Sequence of chain 1.A:
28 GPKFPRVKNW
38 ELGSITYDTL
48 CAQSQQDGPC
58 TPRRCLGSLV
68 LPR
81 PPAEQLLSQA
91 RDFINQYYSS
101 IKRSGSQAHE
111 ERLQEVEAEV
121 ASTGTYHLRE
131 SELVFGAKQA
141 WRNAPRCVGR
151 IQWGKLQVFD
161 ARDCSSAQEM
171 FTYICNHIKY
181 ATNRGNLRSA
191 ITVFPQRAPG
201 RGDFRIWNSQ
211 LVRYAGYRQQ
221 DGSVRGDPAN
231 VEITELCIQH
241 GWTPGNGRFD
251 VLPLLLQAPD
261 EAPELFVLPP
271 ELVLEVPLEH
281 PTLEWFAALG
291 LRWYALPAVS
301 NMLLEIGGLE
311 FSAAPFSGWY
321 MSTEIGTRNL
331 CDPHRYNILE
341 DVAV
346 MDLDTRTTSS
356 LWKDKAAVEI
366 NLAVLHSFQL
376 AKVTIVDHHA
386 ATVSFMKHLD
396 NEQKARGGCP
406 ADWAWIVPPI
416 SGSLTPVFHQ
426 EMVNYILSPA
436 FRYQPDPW

Sequence of chain 1.B:
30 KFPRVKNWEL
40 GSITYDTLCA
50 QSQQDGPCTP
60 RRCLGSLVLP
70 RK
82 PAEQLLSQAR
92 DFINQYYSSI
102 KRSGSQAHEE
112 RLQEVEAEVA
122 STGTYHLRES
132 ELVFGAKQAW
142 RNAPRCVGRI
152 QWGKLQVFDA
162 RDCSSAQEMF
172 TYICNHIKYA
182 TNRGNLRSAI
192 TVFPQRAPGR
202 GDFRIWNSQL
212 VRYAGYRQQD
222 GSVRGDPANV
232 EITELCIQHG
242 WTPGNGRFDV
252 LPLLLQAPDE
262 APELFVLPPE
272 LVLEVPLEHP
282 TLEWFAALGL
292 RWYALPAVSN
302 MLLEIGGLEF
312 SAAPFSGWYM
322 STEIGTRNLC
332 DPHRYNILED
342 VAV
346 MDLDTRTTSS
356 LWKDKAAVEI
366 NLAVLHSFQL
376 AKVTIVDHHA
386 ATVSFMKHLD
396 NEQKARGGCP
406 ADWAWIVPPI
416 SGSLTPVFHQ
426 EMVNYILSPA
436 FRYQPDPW

Binding-site contacts:
Ligand atom C14 contacts residue TRP410 of chain 1.B at 3.5 Å (hydrophobic).
Ligand atom C10 contacts residue GLU324 of chain 1.B at 3.5 Å.
Ligand atom N01 contacts residue GLU324 of chain 1.B at 2.7 Å (salt-bridge).
Ligand atom C02 contacts residue PRO297 of chain 1.B at 4.1 Å (hydrophobic).
Ligand atom N02 contacts residue PRO297 of chain 1.B at 3.8 Å.
Ligand atom C23 contacts residue TYR438 of chain 1.B at 3.5 Å (hydrophobic).
Ligand atom N02 contacts residue GLU324 of chain 1.B at 2.9 Å (salt-bridge).
Ligand atom C26 contacts residue GOL1 of chain 1.O at 3.5 Å.
Ligand atom N02 contacts residue TRP319 of chain 1.B at 2.9 Å (h-bond).
Ligand atom C04 contacts residue HEM1 of chain 1.J at 3.2 Å.
Ligand atom N28 contacts residue TRP37 of chain 1.A at 3.2 Å.
Ligand atom N02 contacts residue TYR320 of chain 1.B at 3.8 Å.
Ligand atom C03 contacts residue HEM1 of chain 1.J at 3.1 Å.
Ligand atom C08 contacts residue VAL299 of chain 1.B at 3.7 Å (hydrophobic).
Ligand atom C23 contacts residue LEU68 of chain 1.B at 3.6 Å (hydrophobic).
Ligand atom N02 contacts residue HEM1 of chain 1.J at 3.7 Å.
Ligand atom C11 contacts residue HEM1 of chain 1.J at 3.2 Å.
Ligand atom C02 contacts residue HEM1 of chain 1.J at 3.8 Å.
Ligand atom C07 contacts residue VAL299 of chain 1.B at 3.3 Å (hydrophobic).
Ligand atom C06 contacts residue HEM1 of chain 1.J at 3.5 Å.
Ligand atom C06 contacts residue VAL299 of chain 1.B at 3.5 Å (hydrophobic).
Ligand atom C02 contacts residue GLU324 of chain 1.B at 3.5 Å.
Ligand atom C07 contacts residue HEM1 of chain 1.J at 3.5 Å.
Ligand atom C13 contacts residue HEM1 of chain 1.J at 3.1 Å.
Ligand atom N12 contacts residue HEM1 of chain 1.J at 2.8 Å (h-bond).
Ligand atom C05 contacts residue VAL299 of chain 1.B at 4.0 Å (hydrophobic).
Ligand atom C14 contacts residue HEM1 of chain 1.J at 3.5 Å.
Ligand atom C27 contacts residue LEU68 of chain 1.B at 3.8 Å (hydrophobic).
Ligand atom N28 contacts residue LEU68 of chain 1.B at 3.4 Å.
Ligand atom C09 contacts residue HEM1 of chain 1.J at 3.5 Å.
Ligand atom C10 contacts residue HEM1 of chain 1.J at 3.9 Å.
Ligand atom C22 contacts residue TYR438 of chain 1.B at 3.4 Å (hydrophobic).
Ligand atom C23 contacts residue VAL67 of chain 1.B at 3.9 Å (hydrophobic).
Ligand atom C09 contacts residue GLU324 of chain 1.B at 3.5 Å.
Ligand atom C08 contacts residue HEM1 of chain 1.J at 3.7 Å.
Ligand atom C25 contacts residue GOL1 of chain 1.O at 3.6 Å.
Ligand atom C05 contacts residue HEM1 of chain 1.J at 3.7 Å.
Ligand atom C06 contacts residue PHE316 of chain 1.B at 4.0 Å (hydrophobic).
Ligand atom C27 contacts residue TRP37 of chain 1.A at 3.5 Å (hydrophobic).
Ligand atom C22 contacts residue HEM1 of chain 1.J at 3.9 Å.

A small-molecule ligand and the protein it binds are described below.
Small molecule (SMILES): N#Cc1ccc(CCNCc2ccc3ccc(N)nc3c2)cc1